This small molecule binds to this protein.
Small molecule (SMILES): COc1ccc(OC)c(CCC(=O)Nc2cc(-c3sc(/N=N/c4ccccc4)nc3-c3ccc(F)cc3)ccn2)c1

Sequence of chain 1.A:
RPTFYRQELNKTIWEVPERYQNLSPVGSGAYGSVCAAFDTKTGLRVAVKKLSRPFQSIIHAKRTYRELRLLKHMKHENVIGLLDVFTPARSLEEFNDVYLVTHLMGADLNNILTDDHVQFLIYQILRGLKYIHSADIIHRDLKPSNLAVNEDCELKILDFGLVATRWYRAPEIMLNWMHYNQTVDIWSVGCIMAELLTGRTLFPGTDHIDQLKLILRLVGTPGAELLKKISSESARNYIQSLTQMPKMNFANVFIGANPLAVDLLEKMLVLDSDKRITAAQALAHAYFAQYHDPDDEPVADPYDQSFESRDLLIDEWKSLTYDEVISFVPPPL

Binding-site contacts:
Ligand atom C16 contacts residue LEU173 of chain 1.A at 3.5 Å (hydrophobic).
Ligand atom N27 contacts residue GLY172 of chain 1.A at 3.0 Å (h-bond).
Ligand atom C40 contacts residue LYS55 of chain 1.A at 3.5 Å.
Ligand atom S25 contacts residue GLY172 of chain 1.A at 3.5 Å (h-bond).
Ligand atom N14 contacts residue LEU110 of chain 1.A at 3.6 Å.
Ligand atom N26 contacts residue ALA36 of chain 1.A at 3.6 Å.
Ligand atom C28 contacts residue GLY172 of chain 1.A at 3.1 Å.
Ligand atom F38 contacts residue VAL107 of chain 1.A at 3.3 Å.
Ligand atom C39 contacts residue ALA53 of chain 1.A at 3.5 Å (hydrophobic).
Ligand atom C15 contacts residue LEU173 of chain 1.A at 3.5 Å (hydrophobic).
Ligand atom C29 contacts residue ALA36 of chain 1.A at 3.1 Å (hydrophobic).
Ligand atom C19 contacts residue ALA53 of chain 1.A at 3.3 Å (hydrophobic).
Ligand atom C24 contacts residue PHE171 of chain 1.A at 3.4 Å (hydrophobic).
Ligand atom C22 contacts residue PHE171 of chain 1.A at 3.4 Å (hydrophobic).
Ligand atom C33 contacts residue PHE171 of chain 1.A at 3.4 Å (hydrophobic).
Ligand atom C35 contacts residue PHE171 of chain 1.A at 3.3 Å (hydrophobic).
Ligand atom N23 contacts residue LYS55 of chain 1.A at 3.3 Å (salt-bridge).
Ligand atom C33 contacts residue GLY172 of chain 1.A at 3.2 Å.
Ligand atom C19 contacts residue HIS109 of chain 1.A at 3.5 Å.
Ligand atom C11 contacts residue MET111 of chain 1.A at 3.2 Å (hydrophobic).
Ligand atom C21 contacts residue PHE171 of chain 1.A at 3.2 Å (hydrophobic).
Ligand atom C19 contacts residue MET111 of chain 1.A at 3.3 Å (hydrophobic).
Ligand atom N27 contacts residue ALA36 of chain 1.A at 3.6 Å (h-bond).
Ligand atom N14 contacts residue MET111 of chain 1.A at 3.0 Å (h-bond).
Ligand atom C12 contacts residue MET111 of chain 1.A at 3.5 Å (hydrophobic).
Ligand atom C32 contacts residue GLY172 of chain 1.A at 3.5 Å.
Ligand atom C17 contacts residue PHE171 of chain 1.A at 3.5 Å (hydrophobic).
Ligand atom S25 contacts residue PHE171 of chain 1.A at 3.4 Å.
Ligand atom C39 contacts residue LEU106 of chain 1.A at 3.5 Å (hydrophobic).
Ligand atom F38 contacts residue LEU106 of chain 1.A at 3.2 Å.
Ligand atom N23 contacts residue PHE171 of chain 1.A at 3.6 Å.
Ligand atom C32 contacts residue ALA36 of chain 1.A at 3.4 Å (hydrophobic).
Ligand atom C37 contacts residue THR108 of chain 1.A at 3.5 Å.
Ligand atom F38 contacts residue THR108 of chain 1.A at 3.6 Å.
Ligand atom C29 contacts residue GLY35 of chain 1.A at 3.3 Å.
Ligand atom C28 contacts residue ALA36 of chain 1.A at 3.2 Å (hydrophobic).
Ligand atom N20 contacts residue ALA53 of chain 1.A at 3.5 Å.
Ligand atom C33 contacts residue ALA36 of chain 1.A at 3.4 Å (hydrophobic).
Ligand atom N20 contacts residue MET111 of chain 1.A at 3.3 Å (h-bond).
Ligand atom C30 contacts residue ALA36 of chain 1.A at 3.5 Å (hydrophobic).